Sequence of chain 1.A:
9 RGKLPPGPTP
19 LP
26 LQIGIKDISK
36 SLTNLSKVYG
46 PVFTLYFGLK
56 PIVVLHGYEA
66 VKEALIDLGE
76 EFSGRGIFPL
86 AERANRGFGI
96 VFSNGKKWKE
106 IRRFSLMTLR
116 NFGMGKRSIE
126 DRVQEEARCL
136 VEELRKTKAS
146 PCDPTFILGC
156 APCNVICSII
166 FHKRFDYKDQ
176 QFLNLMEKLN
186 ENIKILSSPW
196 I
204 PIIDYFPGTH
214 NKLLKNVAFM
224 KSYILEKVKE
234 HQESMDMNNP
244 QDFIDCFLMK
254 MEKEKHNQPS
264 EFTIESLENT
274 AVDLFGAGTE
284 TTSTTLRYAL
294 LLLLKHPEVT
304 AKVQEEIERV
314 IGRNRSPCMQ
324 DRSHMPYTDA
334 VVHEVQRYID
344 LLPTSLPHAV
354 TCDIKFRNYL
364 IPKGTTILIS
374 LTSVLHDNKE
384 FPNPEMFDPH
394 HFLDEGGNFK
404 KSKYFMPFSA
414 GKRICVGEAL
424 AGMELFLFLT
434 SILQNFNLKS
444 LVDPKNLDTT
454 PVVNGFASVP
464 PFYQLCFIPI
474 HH

A small-molecule ligand and the protein it binds are described below.
Small molecule (SMILES): N#Cc1cc(S(=O)(=O)Nc2nccs2)ccc1Oc1ccc(Cl)cc1-c1cn[nH]c1

Binding-site contacts:
Ligand atom N12 contacts residue VAL275 of chain 1.A at 2.9 Å.
Ligand atom C29 contacts residue HEM1 of chain 1.B at 3.2 Å.
Ligand atom C14 contacts residue LEU184 of chain 1.A at 3.3 Å (hydrophobic).
Ligand atom S15 contacts residue ASN187 of chain 1.A at 3.7 Å.
Ligand atom C13 contacts residue GLY279 of chain 1.A at 3.9 Å.
Ligand atom C14 contacts residue GLY279 of chain 1.A at 3.4 Å.
Ligand atom CL contacts residue PHE459 of chain 1.A at 3.8 Å.
Ligand atom C26 contacts residue THR284 of chain 1.A at 3.3 Å.
Ligand atom C14 contacts residue MET223 of chain 1.A at 3.7 Å (hydrophobic).
Ligand atom C1 contacts residue ARG91 of chain 1.A at 3.7 Å.
Ligand atom C13 contacts residue MET223 of chain 1.A at 3.5 Å (hydrophobic).
Ligand atom O9 contacts residue ASN187 of chain 1.A at 3.8 Å.
Ligand atom C20 contacts residue LEU191 of chain 1.A at 3.9 Å (hydrophobic).
Ligand atom C13 contacts residue VAL275 of chain 1.A at 3.0 Å (hydrophobic).
Ligand atom O9 contacts residue LEU191 of chain 1.A at 3.9 Å.
Ligand atom N27 contacts residue ALA280 of chain 1.A at 2.9 Å (h-bond).
Ligand atom C5 contacts residue LEU191 of chain 1.A at 3.3 Å (hydrophobic).
Ligand atom O18 contacts residue ALA280 of chain 1.A at 3.7 Å.
Ligand atom C21 contacts residue LEU349 of chain 1.A at 3.9 Å (hydrophobic).
Ligand atom N12 contacts residue ARG91 of chain 1.A at 3.5 Å.
Ligand atom N27 contacts residue HEM1 of chain 1.B at 3.2 Å.
Ligand atom C21 contacts residue PHE83 of chain 1.A at 3.9 Å (hydrophobic).
Ligand atom C29 contacts residue ALA280 of chain 1.A at 3.8 Å (hydrophobic).
Ligand atom C3 contacts residue ALA280 of chain 1.A at 3.9 Å (hydrophobic).
Ligand atom C25 contacts residue ALA280 of chain 1.A at 3.8 Å (hydrophobic).
Ligand atom N10 contacts residue ARG91 of chain 1.A at 3.3 Å (salt-bridge).
Ligand atom C1 contacts residue PHE97 of chain 1.A at 3.6 Å (hydrophobic).
Ligand atom C26 contacts residue ALA280 of chain 1.A at 3.2 Å (hydrophobic).
Ligand atom N27 contacts residue THR284 of chain 1.A at 3.0 Å (h-bond).
Ligand atom CL contacts residue LEU349 of chain 1.A at 3.4 Å.
Ligand atom N28 contacts residue ALA280 of chain 1.A at 3.5 Å.
Ligand atom C16 contacts residue LEU191 of chain 1.A at 3.8 Å (hydrophobic).
Ligand atom CL contacts residue SER348 of chain 1.A at 3.5 Å.
Ligand atom C22 contacts residue LEU349 of chain 1.A at 3.6 Å (hydrophobic).
Ligand atom N17 contacts residue ILE188 of chain 1.A at 3.3 Å.
Ligand atom CL contacts residue PHE83 of chain 1.A at 3.9 Å.
Ligand atom C16 contacts residue ILE188 of chain 1.A at 3.6 Å (hydrophobic).
Ligand atom N17 contacts residue PHE459 of chain 1.A at 3.9 Å.
Ligand atom C4 contacts residue LEU191 of chain 1.A at 3.8 Å (hydrophobic).
Ligand atom N28 contacts residue HEM1 of chain 1.B at 2.2 Å.